Binding-site contacts:
Ligand atom CLAH contacts residue ASP87 of chain 1.A at 2.8 Å.
Ligand atom CAZ contacts residue HIS289 of chain 1.A at 3.7 Å.
Ligand atom CLAH contacts residue SER90 of chain 1.A at 3.3 Å.
Ligand atom NAO contacts residue PHE133 of chain 1.A at 3.5 Å.
Ligand atom CAY contacts residue MET125 of chain 1.A at 3.7 Å (hydrophobic).
Ligand atom NAP contacts residue GLN167 of chain 1.A at 3.8 Å.
Ligand atom CAT contacts residue HIS289 of chain 1.A at 3.8 Å.
Ligand atom SAR contacts residue MET307 of chain 1.A at 3.7 Å.
Ligand atom CAA contacts residue HIS289 of chain 1.A at 3.5 Å.
Ligand atom CAA contacts residue PHE133 of chain 1.A at 3.6 Å (hydrophobic).
Ligand atom CAA contacts residue PHE311 of chain 1.A at 3.8 Å (hydrophobic).
Ligand atom CAF contacts residue TRP181 of chain 1.A at 3.8 Å (hydrophobic).
Ligand atom CBB contacts residue HIS289 of chain 1.A at 3.8 Å.
Ligand atom CAZ contacts residue SER129 of chain 1.A at 3.3 Å.
Ligand atom CAL contacts residue HIS289 of chain 1.A at 3.3 Å.
Ligand atom NAP contacts residue SER129 of chain 1.A at 3.7 Å.
Ligand atom NAO contacts residue PHE163 of chain 1.A at 3.4 Å.
Ligand atom CAX contacts residue MET125 of chain 1.A at 3.5 Å (hydrophobic).
Ligand atom NBD contacts residue SER129 of chain 1.A at 3.0 Å (h-bond).
Ligand atom CBB contacts residue SER129 of chain 1.A at 3.4 Å.
Ligand atom SAR contacts residue MET125 of chain 1.A at 3.7 Å.
Ligand atom CAI contacts residue LEU91 of chain 1.A at 3.8 Å (hydrophobic).
Ligand atom CLAH contacts residue ARG292 of chain 1.A at 3.8 Å.
Ligand atom CAB contacts residue MET125 of chain 1.A at 3.5 Å (hydrophobic).
Ligand atom CAM contacts residue GLN167 of chain 1.A at 3.4 Å.
Ligand atom SAR contacts residue SER129 of chain 1.A at 3.4 Å (h-bond).
Ligand atom OAG contacts residue PHE170 of chain 1.A at 3.8 Å.
Ligand atom CAA contacts residue MET307 of chain 1.A at 3.7 Å (hydrophobic).
Ligand atom NBD contacts residue HIS289 of chain 1.A at 3.3 Å (h-bond).
Ligand atom CAV contacts residue HIS289 of chain 1.A at 3.3 Å.
Ligand atom CAC contacts residue LEU122 of chain 1.A at 3.5 Å (hydrophobic).
Ligand atom CAB contacts residue ALA126 of chain 1.A at 3.8 Å (hydrophobic).
Ligand atom CAB contacts residue PHE302 of chain 1.A at 3.4 Å (hydrophobic).
Ligand atom CAV contacts residue SER129 of chain 1.A at 3.3 Å.
Ligand atom NAP contacts residue PHE163 of chain 1.A at 3.4 Å.
Ligand atom CAA contacts residue LEU293 of chain 1.A at 3.5 Å (hydrophobic).
Ligand atom NAO contacts residue SER129 of chain 1.A at 3.7 Å.
Ligand atom CAB contacts residue LEU122 of chain 1.A at 3.5 Å (hydrophobic).
Ligand atom NAO contacts residue HIS289 of chain 1.A at 3.6 Å.
Ligand atom CAD contacts residue PHE170 of chain 1.A at 3.9 Å (hydrophobic).

Sequence of chain 1.A:
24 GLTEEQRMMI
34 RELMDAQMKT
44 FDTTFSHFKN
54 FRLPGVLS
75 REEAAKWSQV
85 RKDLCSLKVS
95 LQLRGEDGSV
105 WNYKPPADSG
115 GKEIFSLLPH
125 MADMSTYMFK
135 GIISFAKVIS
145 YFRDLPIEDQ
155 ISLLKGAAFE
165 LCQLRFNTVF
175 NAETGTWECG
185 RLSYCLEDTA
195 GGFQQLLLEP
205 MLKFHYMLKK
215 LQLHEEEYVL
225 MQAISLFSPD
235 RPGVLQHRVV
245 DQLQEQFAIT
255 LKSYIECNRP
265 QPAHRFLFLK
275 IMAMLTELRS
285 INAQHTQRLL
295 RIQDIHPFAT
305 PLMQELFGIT

The small molecule below binds the protein below.
Small molecule (SMILES): Cc1sc2c(c1C)C(c1ccc(Cl)cc1)=N[C@@H](CC(=O)OC(C)(C)C)c1[nH]nc(C)[n+]1-2